Binding-site contacts:
Ligand atom C3 contacts residue VAL99 of chain 1.C at 3.8 Å (hydrophobic).
Ligand atom C23 contacts residue LEU406 of chain 1.C at 3.4 Å (hydrophobic).
Ligand atom C22 contacts residue LEU406 of chain 1.C at 4.0 Å (hydrophobic).
Ligand atom O6 contacts residue GLU257 of chain 1.C at 4.0 Å.
Ligand atom O5 contacts residue LEU406 of chain 1.C at 3.4 Å.
Ligand atom C21 contacts residue LEU406 of chain 1.C at 4.1 Å (hydrophobic).
Ligand atom C21 contacts residue ARG95 of chain 1.C at 3.8 Å.
Ligand atom C7 contacts residue PHE188 of chain 1.C at 4.0 Å (hydrophobic).
Ligand atom C7 contacts residue MET199 of chain 1.C at 3.7 Å (hydrophobic).
Ligand atom C5 contacts residue VAL99 of chain 1.C at 4.1 Å (hydrophobic).
Ligand atom C13 contacts residue MET199 of chain 1.C at 4.0 Å (hydrophobic).
Ligand atom O3 contacts residue ARG95 of chain 1.C at 3.8 Å.
Ligand atom C10 contacts residue VAL99 of chain 1.C at 3.9 Å (hydrophobic).
Ligand atom C16 contacts residue THR195 of chain 1.C at 3.8 Å.
Ligand atom C27 contacts residue GLU257 of chain 1.C at 3.7 Å.
Ligand atom C27 contacts residue LEU407 of chain 1.C at 4.0 Å (hydrophobic).
Ligand atom C14 contacts residue ARG95 of chain 1.C at 4.1 Å.
Ligand atom C18 contacts residue GLU97 of chain 1.C at 3.5 Å.
Ligand atom O1 contacts residue VAL99 of chain 1.C at 3.5 Å.
Ligand atom C2 contacts residue VAL253 of chain 1.C at 3.7 Å (hydrophobic).
Ligand atom C21 contacts residue SER190 of chain 1.C at 3.6 Å.
Ligand atom C24 contacts residue LEU406 of chain 1.C at 3.4 Å (hydrophobic).
Ligand atom C6 contacts residue MET199 of chain 1.C at 4.0 Å (hydrophobic).
Ligand atom C28 contacts residue VAL253 of chain 1.C at 3.8 Å (hydrophobic).
Ligand atom O5 contacts residue VAL99 of chain 1.C at 3.7 Å.
Ligand atom C16 contacts residue ALA196 of chain 1.C at 3.5 Å (hydrophobic).
Ligand atom C21 contacts residue GLU97 of chain 1.C at 3.9 Å.
Ligand atom C12 contacts residue GLU97 of chain 1.C at 3.9 Å.
Ligand atom O4 contacts residue GLU97 of chain 1.C at 3.7 Å.
Ligand atom C8 contacts residue MET199 of chain 1.C at 3.6 Å (hydrophobic).
Ligand atom O6 contacts residue LEU406 of chain 1.C at 4.0 Å.
Ligand atom C3 contacts residue VAL253 of chain 1.C at 3.9 Å (hydrophobic).
Ligand atom C9 contacts residue VAL99 of chain 1.C at 3.8 Å (hydrophobic).
Ligand atom C19 contacts residue GLU97 of chain 1.C at 3.8 Å.
Ligand atom O2 contacts residue MET199 of chain 1.C at 3.7 Å.
Ligand atom C16 contacts residue VAL194 of chain 1.C at 3.3 Å (hydrophobic).
Ligand atom O7 contacts residue ALA254 of chain 1.C at 4.1 Å.
Ligand atom C1 contacts residue VAL253 of chain 1.C at 4.0 Å (hydrophobic).
Ligand atom C22 contacts residue VAL99 of chain 1.C at 3.8 Å (hydrophobic).
Ligand atom C23 contacts residue SER190 of chain 1.C at 4.1 Å.

Sequence of chain 1.C:
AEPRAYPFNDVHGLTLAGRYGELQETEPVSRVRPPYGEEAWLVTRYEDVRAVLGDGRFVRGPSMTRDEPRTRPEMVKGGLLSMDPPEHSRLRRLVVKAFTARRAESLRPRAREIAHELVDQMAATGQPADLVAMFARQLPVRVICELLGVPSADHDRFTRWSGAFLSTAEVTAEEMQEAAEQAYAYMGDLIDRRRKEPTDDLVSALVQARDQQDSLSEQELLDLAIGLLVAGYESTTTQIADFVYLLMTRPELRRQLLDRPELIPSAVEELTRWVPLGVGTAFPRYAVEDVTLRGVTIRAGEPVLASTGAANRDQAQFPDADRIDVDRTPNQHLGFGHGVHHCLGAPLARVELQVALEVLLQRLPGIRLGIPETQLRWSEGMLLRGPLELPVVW

A small-molecule ligand and the protein it binds are described below.
Small molecule (SMILES): CC[C@H]1OC(=O)/C=C/[C@H](C)[C@@H](O[C@@H]2O[C@H](C)C[C@H](N(C)C)[C@H]2O)[C@@H](C)C[C@@H](C)C(=O)/C=C/C=C/[C@@H]1CO[C@@H]1O[C@H](C)[C@@H](O)[C@@H](O)[C@H]1OC